Sequence of chain 1.H:
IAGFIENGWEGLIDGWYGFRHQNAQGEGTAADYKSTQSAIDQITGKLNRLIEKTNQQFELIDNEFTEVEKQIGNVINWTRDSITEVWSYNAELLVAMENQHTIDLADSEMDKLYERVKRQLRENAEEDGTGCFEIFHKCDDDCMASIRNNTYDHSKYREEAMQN

Binding-site contacts:
Ligand atom C8 contacts residue GLU72 of chain 1.H at 3.2 Å.
Ligand atom O7 contacts residue ASN79 of chain 1.H at 3.4 Å (h-bond).
Ligand atom N2 contacts residue GLU72 of chain 1.H at 3.8 Å.
Ligand atom C8 contacts residue ASN79 of chain 1.H at 3.3 Å.
Ligand atom C3 contacts residue ASN82 of chain 1.H at 3.9 Å.
Ligand atom C2 contacts residue ASN82 of chain 1.H at 2.6 Å.
Ligand atom O7 contacts residue ASN82 of chain 1.H at 3.3 Å (h-bond).
Ligand atom C1 contacts residue ASN82 of chain 1.H at 1.5 Å.
Ligand atom C5 contacts residue ASN82 of chain 1.H at 3.8 Å.
Ligand atom C7 contacts residue ASN79 of chain 1.H at 3.8 Å.
Ligand atom O5 contacts residue ASN82 of chain 1.H at 2.4 Å (h-bond).
Ligand atom C8 contacts residue LYS75 of chain 1.H at 4.0 Å.
Ligand atom C7 contacts residue ASN82 of chain 1.H at 3.4 Å.
Ligand atom C4 contacts residue ASN82 of chain 1.H at 4.4 Å.
Ligand atom N2 contacts residue ASN82 of chain 1.H at 3.1 Å (h-bond).
Ligand atom C7 contacts residue GLU72 of chain 1.H at 4.0 Å.
Ligand atom O3 contacts residue GLU72 of chain 1.H at 4.1 Å.

A small-molecule ligand and the protein it binds are described below.
Small molecule (SMILES): CC(=O)N[C@@H]1[C@@H](O)[C@H](O)[C@@H](CO)O[C@H]1O